Binding-site contacts:
Ligand atom C4 contacts residue ASN330 of chain 1.A at 3.6 Å.
Ligand atom N2 contacts residue ASN330 of chain 1.A at 4.1 Å.
Ligand atom O7 contacts residue ASN330 of chain 1.A at 3.4 Å (h-bond).
Ligand atom O3 contacts residue THR326 of chain 1.A at 4.3 Å.
Ligand atom C3 contacts residue ASN330 of chain 1.A at 3.9 Å.
Ligand atom C3 contacts residue ALA327 of chain 1.A at 4.4 Å (hydrophobic).
Ligand atom C2 contacts residue ASN135 of chain 1.A at 2.3 Å.
Ligand atom C5 contacts residue ASN330 of chain 1.A at 3.4 Å.
Ligand atom O7 contacts residue ASN135 of chain 1.A at 3.7 Å.
Ligand atom C8 contacts residue LEU132 of chain 1.A at 3.9 Å (hydrophobic).
Ligand atom N2 contacts residue GLY131 of chain 1.A at 4.5 Å.
Ligand atom C7 contacts residue ASN135 of chain 1.A at 3.5 Å.
Ligand atom C1 contacts residue THR326 of chain 1.A at 4.4 Å.
Ligand atom C8 contacts residue ILE128 of chain 1.A at 4.4 Å (hydrophobic).
Ligand atom C8 contacts residue GLY131 of chain 1.A at 3.9 Å.
Ligand atom C7 contacts residue ALA327 of chain 1.A at 4.0 Å (hydrophobic).
Ligand atom C1 contacts residue ASN135 of chain 1.A at 1.4 Å.
Ligand atom C7 contacts residue GLY131 of chain 1.A at 4.5 Å.
Ligand atom C4 contacts residue ASN135 of chain 1.A at 4.1 Å.
Ligand atom C3 contacts residue ASN135 of chain 1.A at 3.7 Å.
Ligand atom N2 contacts residue ASN135 of chain 1.A at 2.9 Å (h-bond).
Ligand atom N2 contacts residue ALA327 of chain 1.A at 4.0 Å.
Ligand atom O5 contacts residue ASN135 of chain 1.A at 2.4 Å (h-bond).
Ligand atom O7 contacts residue LEU132 of chain 1.A at 3.9 Å.
Ligand atom C8 contacts residue ALA327 of chain 1.A at 3.6 Å (hydrophobic).
Ligand atom O4 contacts residue ASN330 of chain 1.A at 2.9 Å (h-bond).
Ligand atom C5 contacts residue ASN135 of chain 1.A at 3.6 Å.
Ligand atom C7 contacts residue LEU132 of chain 1.A at 4.5 Å (hydrophobic).
Ligand atom C6 contacts residue ASN330 of chain 1.A at 3.8 Å.
Ligand atom O5 contacts residue THR326 of chain 1.A at 3.9 Å.
Ligand atom O4 contacts residue THR326 of chain 1.A at 4.3 Å.
Ligand atom C8 contacts residue ASN330 of chain 1.A at 3.9 Å.
Ligand atom O6 contacts residue GLU323 of chain 1.A at 4.3 Å.
Ligand atom C1 contacts residue ASN330 of chain 1.A at 4.0 Å.
Ligand atom O6 contacts residue THR326 of chain 1.A at 3.8 Å.
Ligand atom C2 contacts residue ASN330 of chain 1.A at 4.0 Å.
Ligand atom O3 contacts residue ALA327 of chain 1.A at 4.3 Å.
Ligand atom C7 contacts residue ASN330 of chain 1.A at 3.7 Å.

A protein and the small-molecule ligand that binds it are described below.
Small molecule (SMILES): CC(=O)N[C@H]1[C@H](O[C@H]2[C@H](O)[C@@H](NC(C)=O)CO[C@@H]2CO)O[C@H](CO)[C@@H](O[C@@H]2O[C@H](CO[C@@H]3O[C@H](CO)[C@@H](O)[C@H](O)[C@@H]3O)[C@@H](O[C@H]3O[C@H](CO)[C@@H](O)[C@H](O)[C@@H]3O)[C@H](O)[C@@H]2O)[C@@H]1O

Sequence of chain 1.A:
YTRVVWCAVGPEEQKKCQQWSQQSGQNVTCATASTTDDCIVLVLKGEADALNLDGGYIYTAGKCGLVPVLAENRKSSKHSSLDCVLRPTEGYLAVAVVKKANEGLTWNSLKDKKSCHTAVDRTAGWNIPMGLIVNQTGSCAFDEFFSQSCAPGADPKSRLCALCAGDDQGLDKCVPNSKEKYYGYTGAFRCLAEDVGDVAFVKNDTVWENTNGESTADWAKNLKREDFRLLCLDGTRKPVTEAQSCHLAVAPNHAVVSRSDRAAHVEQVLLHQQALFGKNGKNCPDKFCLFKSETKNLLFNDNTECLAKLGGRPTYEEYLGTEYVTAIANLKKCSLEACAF